The protein below binds the small molecule below.
Small molecule (SMILES): C=C/C(C)=C/C=C/C(C)=C/C=C1/C(C)=CCCC1(C)C

Sequence of chain 1.B:
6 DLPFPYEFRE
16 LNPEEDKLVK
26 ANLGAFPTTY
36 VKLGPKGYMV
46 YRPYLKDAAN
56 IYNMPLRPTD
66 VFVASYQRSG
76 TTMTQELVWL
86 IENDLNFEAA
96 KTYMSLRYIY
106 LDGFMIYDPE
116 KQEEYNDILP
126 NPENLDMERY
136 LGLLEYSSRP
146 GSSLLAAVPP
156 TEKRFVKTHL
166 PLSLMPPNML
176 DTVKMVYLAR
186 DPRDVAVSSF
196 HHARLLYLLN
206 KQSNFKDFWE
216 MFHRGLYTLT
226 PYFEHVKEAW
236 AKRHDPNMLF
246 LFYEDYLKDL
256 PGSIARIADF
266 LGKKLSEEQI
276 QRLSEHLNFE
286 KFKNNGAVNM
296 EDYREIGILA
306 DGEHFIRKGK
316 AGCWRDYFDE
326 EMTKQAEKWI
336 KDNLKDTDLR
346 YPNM

Binding-site contacts:
Ligand atom C18 contacts residue ILE111 of chain 1.B at 3.7 Å (hydrophobic).
Ligand atom C13 contacts residue TYR105 of chain 1.B at 4.2 Å (hydrophobic).
Ligand atom C20 contacts residue PHE310 of chain 1.B at 3.3 Å (hydrophobic).
Ligand atom C4 contacts residue TYR135 of chain 1.B at 4.2 Å (hydrophobic).
Ligand atom C4 contacts residue LEU139 of chain 1.B at 3.4 Å (hydrophobic).
Ligand atom C20 contacts residue LYS162 of chain 1.B at 3.4 Å.
Ligand atom C2 contacts residue TYR120 of chain 1.B at 4.0 Å (hydrophobic).
Ligand atom C11 contacts residue LEU201 of chain 1.B at 4.2 Å (hydrophobic).
Ligand atom C15 contacts residue HIS164 of chain 1.B at 3.5 Å.
Ligand atom C15 contacts residue PHE310 of chain 1.B at 4.0 Å (hydrophobic).
Ligand atom C2 contacts residue PHE31 of chain 1.B at 4.3 Å (hydrophobic).
Ligand atom C3 contacts residue TYR135 of chain 1.B at 4.1 Å (hydrophobic).
Ligand atom C5 contacts residue LEU139 of chain 1.B at 4.4 Å (hydrophobic).
Ligand atom C14 contacts residue TYR105 of chain 1.B at 4.1 Å (hydrophobic).
Ligand atom C20 contacts residue MET295 of chain 1.B at 3.9 Å (hydrophobic).
Ligand atom C17 contacts residue LEU201 of chain 1.B at 3.6 Å (hydrophobic).
Ligand atom C15 contacts residue HIS197 of chain 1.B at 4.0 Å.
Ligand atom C15 contacts residue LYS162 of chain 1.B at 3.7 Å.
Ligand atom C13 contacts residue HIS197 of chain 1.B at 3.7 Å.
Ligand atom C14 contacts residue HIS197 of chain 1.B at 3.2 Å.
Ligand atom C12 contacts residue TYR105 of chain 1.B at 4.2 Å (hydrophobic).
Ligand atom C14 contacts residue PHE310 of chain 1.B at 3.9 Å (hydrophobic).
Ligand atom C3 contacts residue TYR120 of chain 1.B at 4.0 Å (hydrophobic).
Ligand atom C15 contacts residue TYR105 of chain 1.B at 4.1 Å (hydrophobic).
Ligand atom C16 contacts residue SER142 of chain 1.B at 4.4 Å.
Ligand atom C5 contacts residue ILE303 of chain 1.B at 4.1 Å (hydrophobic).
Ligand atom C16 contacts residue LEU138 of chain 1.B at 3.4 Å (hydrophobic).
Ligand atom C6 contacts residue ILE303 of chain 1.B at 4.2 Å (hydrophobic).
Ligand atom C13 contacts residue PHE310 of chain 1.B at 3.8 Å (hydrophobic).
Ligand atom C12 contacts residue LEU201 of chain 1.B at 4.1 Å (hydrophobic).
Ligand atom C10 contacts residue LEU201 of chain 1.B at 4.3 Å (hydrophobic).
Ligand atom C7 contacts residue ILE303 of chain 1.B at 4.3 Å (hydrophobic).
Ligand atom C19 contacts residue LEU138 of chain 1.B at 4.4 Å (hydrophobic).
Ligand atom C19 contacts residue SER142 of chain 1.B at 4.2 Å.
Ligand atom C3 contacts residue LEU139 of chain 1.B at 3.8 Å (hydrophobic).
Ligand atom C18 contacts residue PHE31 of chain 1.B at 3.7 Å (hydrophobic).
Ligand atom C16 contacts residue ILE303 of chain 1.B at 4.2 Å (hydrophobic).
Ligand atom C12 contacts residue HIS197 of chain 1.B at 3.9 Å.
Ligand atom C13 contacts residue LYS162 of chain 1.B at 4.1 Å.
Ligand atom C14 contacts residue LYS162 of chain 1.B at 4.2 Å.